Sequence of chain 16.E:
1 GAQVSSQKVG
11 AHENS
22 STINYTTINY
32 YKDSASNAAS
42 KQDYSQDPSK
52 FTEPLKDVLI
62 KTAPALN

Binding-site contacts:
Ligand atom OG contacts residue ALA2 of chain 16.E at 3.9 Å.
Ligand atom CG2 contacts residue GLN3 of chain 16.E at 3.3 Å.
Ligand atom CB contacts residue VAL4 of chain 16.E at 4.3 Å (hydrophobic).
Ligand atom CG2 contacts residue VAL4 of chain 16.E at 3.8 Å (hydrophobic).
Ligand atom O contacts residue VAL4 of chain 16.E at 3.0 Å (h-bond).
Ligand atom OE1 contacts residue SER5 of chain 16.E at 4.2 Å.
Ligand atom C contacts residue ALA2 of chain 16.E at 3.3 Å (hydrophobic).
Ligand atom O contacts residue ALA2 of chain 16.E at 4.0 Å.
Ligand atom CG1 contacts residue GLN3 of chain 16.E at 3.1 Å.
Ligand atom C contacts residue VAL4 of chain 16.E at 3.8 Å (hydrophobic).
Ligand atom CB contacts residue VAL4 of chain 16.E at 3.9 Å (hydrophobic).
Ligand atom C contacts residue VAL4 of chain 16.E at 3.4 Å (hydrophobic).
Ligand atom CG2 contacts residue SER5 of chain 16.E at 3.1 Å.
Ligand atom N contacts residue ALA2 of chain 16.E at 4.3 Å.
Ligand atom N contacts residue VAL4 of chain 16.E at 4.1 Å.
Ligand atom CA contacts residue ALA2 of chain 16.E at 3.9 Å (hydrophobic).
Ligand atom CA contacts residue ALA2 of chain 16.E at 3.0 Å (hydrophobic).
Ligand atom OE2 contacts residue ASN25 of chain 16.E at 3.4 Å (h-bond).
Ligand atom OG contacts residue GLN3 of chain 16.E at 3.0 Å (h-bond).
Ligand atom C contacts residue GLN3 of chain 16.E at 4.3 Å.
Ligand atom O contacts residue GLN3 of chain 16.E at 3.4 Å (h-bond).
Ligand atom CA contacts residue VAL4 of chain 16.E at 4.0 Å (hydrophobic).
Ligand atom O contacts residue SER5 of chain 16.E at 3.8 Å.
Ligand atom CD1 contacts residue VAL4 of chain 16.E at 3.9 Å (hydrophobic).
Ligand atom OE2 contacts residue VAL4 of chain 16.E at 4.1 Å.
Ligand atom O contacts residue VAL4 of chain 16.E at 4.0 Å.
Ligand atom CB contacts residue GLN3 of chain 16.E at 3.8 Å.
Ligand atom O contacts residue SER6 of chain 16.E at 4.1 Å.
Ligand atom N contacts residue ALA2 of chain 16.E at 2.8 Å (h-bond).
Ligand atom N contacts residue VAL4 of chain 16.E at 2.8 Å (h-bond).
Ligand atom CD contacts residue VAL4 of chain 16.E at 3.8 Å (hydrophobic).
Ligand atom CA contacts residue VAL4 of chain 16.E at 3.0 Å (hydrophobic).
Ligand atom CG contacts residue VAL4 of chain 16.E at 4.2 Å (hydrophobic).
Ligand atom CB contacts residue GLN3 of chain 16.E at 4.1 Å.
Ligand atom OE1 contacts residue VAL4 of chain 16.E at 3.6 Å (h-bond).
Ligand atom CG2 contacts residue ALA2 of chain 16.E at 3.9 Å (hydrophobic).
Ligand atom CB contacts residue ALA2 of chain 16.E at 3.5 Å (hydrophobic).
Ligand atom CB contacts residue MYR1 of chain 20.H at 4.3 Å.
Ligand atom CG2 contacts residue MYR1 of chain 20.H at 3.7 Å.
Ligand atom C contacts residue ALA2 of chain 16.E at 4.3 Å (hydrophobic).

A protein and the small-molecule ligand that binds it are described below.
Small molecule (SMILES): CC[C@H](C)[C@H](N)C(=O)N[C@@H](CO)C(=O)N[C@@H](CCC(=O)O)C(=O)N[C@H](C=O)C(C)C